Binding-site contacts:
Ligand atom C14 contacts residue TRP153 of chain 1.D at 3.6 Å (hydrophobic).
Ligand atom C04 contacts residue TYR201 of chain 1.D at 3.7 Å (hydrophobic).
Ligand atom N09 contacts residue VAL154 of chain 1.D at 3.7 Å.
Ligand atom N17 contacts residue SER152 of chain 1.D at 3.8 Å.
Ligand atom N09 contacts residue TRP153 of chain 1.D at 4.0 Å.
Ligand atom C13 contacts residue TYR201 of chain 1.D at 3.6 Å (hydrophobic).
Ligand atom C03 contacts residue PHE120 of chain 1.E at 3.7 Å (hydrophobic).
Ligand atom C11 contacts residue CYS197 of chain 1.D at 3.9 Å (hydrophobic).
Ligand atom C06 contacts residue TYR201 of chain 1.D at 4.1 Å (hydrophobic).
Ligand atom C10 contacts residue VAL154 of chain 1.D at 4.2 Å (hydrophobic).
Ligand atom C10 contacts residue TRP153 of chain 1.D at 3.4 Å (hydrophobic).
Ligand atom C15 contacts residue TRP153 of chain 1.D at 4.2 Å (hydrophobic).
Ligand atom C02 contacts residue PHE120 of chain 1.E at 3.3 Å (hydrophobic).
Ligand atom C07 contacts residue ILE118 of chain 1.E at 4.2 Å (hydrophobic).
Ligand atom C05 contacts residue TYR201 of chain 1.D at 3.8 Å (hydrophobic).
Ligand atom C15 contacts residue TYR194 of chain 1.D at 4.0 Å (hydrophobic).
Ligand atom O12 contacts residue TRP153 of chain 1.D at 3.1 Å (h-bond).
Ligand atom C03 contacts residue LEU126 of chain 1.E at 4.2 Å (hydrophobic).
Ligand atom C16 contacts residue PHE102 of chain 1.D at 4.1 Å (hydrophobic).
Ligand atom C14 contacts residue TYR201 of chain 1.D at 4.0 Å (hydrophobic).
Ligand atom C05 contacts residue ILE118 of chain 1.E at 3.5 Å (hydrophobic).
Ligand atom C13 contacts residue TRP153 of chain 1.D at 3.1 Å (hydrophobic).
Ligand atom C08 contacts residue VAL154 of chain 1.D at 4.0 Å (hydrophobic).
Ligand atom C13 contacts residue CYS197 of chain 1.D at 3.8 Å (hydrophobic).
Ligand atom C10 contacts residue ILE128 of chain 1.E at 3.9 Å (hydrophobic).
Ligand atom C14 contacts residue TYR194 of chain 1.D at 3.8 Å (hydrophobic).
Ligand atom C16 contacts residue TRP153 of chain 1.D at 3.6 Å (hydrophobic).
Ligand atom N17 contacts residue TRP153 of chain 1.D at 2.9 Å (h-bond).
Ligand atom O12 contacts residue CYS197 of chain 1.D at 3.8 Å.
Ligand atom C06 contacts residue ILE118 of chain 1.E at 3.8 Å (hydrophobic).
Ligand atom C18 contacts residue TYR201 of chain 1.D at 3.8 Å (hydrophobic).
Ligand atom N17 contacts residue TYR201 of chain 1.D at 4.0 Å.
Ligand atom C11 contacts residue TRP153 of chain 1.D at 3.3 Å (hydrophobic).
Ligand atom C08 contacts residue ILE118 of chain 1.E at 3.7 Å (hydrophobic).
Ligand atom C05 contacts residue VAL154 of chain 1.D at 3.6 Å (hydrophobic).
Ligand atom C18 contacts residue CYS197 of chain 1.D at 3.4 Å (hydrophobic).
Ligand atom O01 contacts residue GLU198 of chain 1.D at 3.7 Å.
Ligand atom N09 contacts residue ILE128 of chain 1.E at 3.9 Å.
Ligand atom C03 contacts residue ILE118 of chain 1.E at 4.1 Å (hydrophobic).
Ligand atom C18 contacts residue TRP153 of chain 1.D at 4.0 Å (hydrophobic).

The small molecule below binds the protein below.
Small molecule (SMILES): OCC[C@H]1C[C@@H]1c1cncc(OC[C@@H]2CCN2)c1

Sequence of chain 1.D:
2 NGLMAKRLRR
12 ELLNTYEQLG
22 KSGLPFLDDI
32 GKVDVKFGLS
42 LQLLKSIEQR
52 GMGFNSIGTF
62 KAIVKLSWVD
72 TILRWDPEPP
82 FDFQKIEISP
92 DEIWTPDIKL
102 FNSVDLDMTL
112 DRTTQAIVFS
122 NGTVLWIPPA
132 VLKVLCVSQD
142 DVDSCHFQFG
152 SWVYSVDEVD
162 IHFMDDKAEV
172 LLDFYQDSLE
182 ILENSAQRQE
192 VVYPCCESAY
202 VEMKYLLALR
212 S

Sequence of chain 1.E:
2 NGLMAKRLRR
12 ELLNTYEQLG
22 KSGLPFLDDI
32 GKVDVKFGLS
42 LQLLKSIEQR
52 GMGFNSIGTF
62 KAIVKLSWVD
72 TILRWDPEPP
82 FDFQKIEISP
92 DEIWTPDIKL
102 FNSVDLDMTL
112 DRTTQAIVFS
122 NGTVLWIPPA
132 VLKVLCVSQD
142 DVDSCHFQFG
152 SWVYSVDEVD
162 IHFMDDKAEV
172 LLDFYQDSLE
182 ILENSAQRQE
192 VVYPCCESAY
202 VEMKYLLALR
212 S